Sequence of chain 1.E:
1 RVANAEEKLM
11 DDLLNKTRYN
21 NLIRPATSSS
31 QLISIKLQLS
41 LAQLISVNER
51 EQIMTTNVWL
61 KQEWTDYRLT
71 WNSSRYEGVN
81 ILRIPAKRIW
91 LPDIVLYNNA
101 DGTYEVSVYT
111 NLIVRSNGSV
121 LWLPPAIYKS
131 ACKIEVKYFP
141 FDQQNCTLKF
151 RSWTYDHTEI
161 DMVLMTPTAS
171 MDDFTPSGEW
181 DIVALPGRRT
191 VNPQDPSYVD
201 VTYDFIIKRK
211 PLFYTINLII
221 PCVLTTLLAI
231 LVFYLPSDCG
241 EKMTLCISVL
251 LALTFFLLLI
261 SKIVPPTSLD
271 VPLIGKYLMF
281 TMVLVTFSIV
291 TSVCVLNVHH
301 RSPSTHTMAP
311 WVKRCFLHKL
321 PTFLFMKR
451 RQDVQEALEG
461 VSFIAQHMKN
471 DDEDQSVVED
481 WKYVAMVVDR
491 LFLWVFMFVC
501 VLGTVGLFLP

Sequence of chain 1.A:
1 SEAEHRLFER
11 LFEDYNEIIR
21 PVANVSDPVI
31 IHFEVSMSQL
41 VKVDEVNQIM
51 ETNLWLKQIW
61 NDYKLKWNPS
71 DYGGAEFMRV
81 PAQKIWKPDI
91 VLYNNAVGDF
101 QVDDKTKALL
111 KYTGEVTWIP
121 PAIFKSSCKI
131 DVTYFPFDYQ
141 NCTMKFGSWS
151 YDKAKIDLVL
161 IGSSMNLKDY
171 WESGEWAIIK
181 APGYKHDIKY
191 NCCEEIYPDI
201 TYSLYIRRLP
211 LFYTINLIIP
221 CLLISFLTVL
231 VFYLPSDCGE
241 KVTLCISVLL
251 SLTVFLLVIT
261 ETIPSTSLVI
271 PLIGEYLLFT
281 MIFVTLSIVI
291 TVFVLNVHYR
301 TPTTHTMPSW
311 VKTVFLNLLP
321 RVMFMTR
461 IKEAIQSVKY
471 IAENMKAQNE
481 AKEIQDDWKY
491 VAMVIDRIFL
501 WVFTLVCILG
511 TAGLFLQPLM

The small molecule below binds the protein below.
Small molecule (SMILES): CC(C)CCC[C@@H](C)[C@H]1CC[C@H]2[C@@H]3CC=C4C[C@@H](OC(=O)CCC(=O)O)CC[C@]4(C)[C@H]3CC[C@]12C

Binding-site contacts:
Ligand atom CAZ contacts residue TYR233 of chain 1.A at 4.4 Å (hydrophobic).
Ligand atom OAW contacts residue ARG497 of chain 1.A at 4.4 Å.
Ligand atom CAQ contacts residue VAL290 of chain 1.E at 4.2 Å (hydrophobic).
Ligand atom CAR contacts residue TRP501 of chain 1.A at 3.8 Å (hydrophobic).
Ligand atom CAA contacts residue PHE226 of chain 1.A at 3.9 Å (hydrophobic).
Ligand atom CAO contacts residue PHE226 of chain 1.A at 4.4 Å (hydrophobic).
Ligand atom CAV contacts residue TYR233 of chain 1.A at 3.8 Å (hydrophobic).
Ligand atom CAT contacts residue LEU500 of chain 1.A at 4.2 Å (hydrophobic).
Ligand atom CAD contacts residue TYR233 of chain 1.A at 3.6 Å (hydrophobic).
Ligand atom CAT contacts residue TRP501 of chain 1.A at 4.2 Å (hydrophobic).
Ligand atom CAS contacts residue LEU500 of chain 1.A at 4.3 Å (hydrophobic).
Ligand atom CAD contacts residue LEU500 of chain 1.A at 3.8 Å (hydrophobic).